Sequence of chain 1.B:
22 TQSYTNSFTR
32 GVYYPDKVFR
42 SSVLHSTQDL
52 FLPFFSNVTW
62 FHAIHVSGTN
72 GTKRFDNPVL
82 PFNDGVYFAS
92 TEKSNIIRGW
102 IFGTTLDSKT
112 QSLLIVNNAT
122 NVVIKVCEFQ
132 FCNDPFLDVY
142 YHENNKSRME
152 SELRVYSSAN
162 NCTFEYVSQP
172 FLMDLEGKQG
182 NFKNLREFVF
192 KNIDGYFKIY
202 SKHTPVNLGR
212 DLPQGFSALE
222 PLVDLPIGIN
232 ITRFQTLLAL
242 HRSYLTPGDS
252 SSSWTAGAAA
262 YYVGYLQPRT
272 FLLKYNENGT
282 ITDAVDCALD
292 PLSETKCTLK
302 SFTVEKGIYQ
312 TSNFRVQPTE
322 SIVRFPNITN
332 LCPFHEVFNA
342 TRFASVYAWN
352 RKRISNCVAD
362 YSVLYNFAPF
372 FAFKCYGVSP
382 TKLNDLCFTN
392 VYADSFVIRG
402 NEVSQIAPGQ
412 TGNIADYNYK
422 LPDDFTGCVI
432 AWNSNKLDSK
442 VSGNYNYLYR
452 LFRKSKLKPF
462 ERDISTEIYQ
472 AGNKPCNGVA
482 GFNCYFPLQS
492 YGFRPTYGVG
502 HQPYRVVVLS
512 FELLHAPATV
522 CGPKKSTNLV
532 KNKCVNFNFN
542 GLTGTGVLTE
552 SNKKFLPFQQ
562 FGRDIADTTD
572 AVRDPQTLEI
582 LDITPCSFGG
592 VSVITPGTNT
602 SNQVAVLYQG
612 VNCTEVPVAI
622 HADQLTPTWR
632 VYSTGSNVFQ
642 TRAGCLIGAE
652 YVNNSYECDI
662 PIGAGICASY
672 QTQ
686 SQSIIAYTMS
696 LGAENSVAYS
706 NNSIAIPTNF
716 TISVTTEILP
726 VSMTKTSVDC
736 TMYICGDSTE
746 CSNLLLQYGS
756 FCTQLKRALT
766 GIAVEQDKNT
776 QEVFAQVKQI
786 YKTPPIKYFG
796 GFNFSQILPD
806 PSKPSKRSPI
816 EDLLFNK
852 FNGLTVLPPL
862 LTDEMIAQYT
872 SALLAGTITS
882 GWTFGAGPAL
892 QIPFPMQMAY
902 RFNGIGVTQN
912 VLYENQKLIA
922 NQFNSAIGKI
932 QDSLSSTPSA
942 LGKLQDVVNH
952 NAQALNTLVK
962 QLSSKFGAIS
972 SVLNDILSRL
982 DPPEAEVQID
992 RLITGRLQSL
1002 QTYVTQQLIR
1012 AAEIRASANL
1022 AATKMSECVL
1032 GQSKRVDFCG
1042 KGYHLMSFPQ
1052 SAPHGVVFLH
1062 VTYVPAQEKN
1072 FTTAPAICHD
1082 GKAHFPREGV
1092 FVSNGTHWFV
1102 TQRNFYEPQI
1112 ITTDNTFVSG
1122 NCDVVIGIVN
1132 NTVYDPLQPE

Binding-site contacts:
Ligand atom C8 contacts residue ASN1131 of chain 1.B at 4.1 Å.
Ligand atom C5 contacts residue ASN1131 of chain 1.B at 3.7 Å.
Ligand atom C4 contacts residue ASN1131 of chain 1.B at 4.2 Å.
Ligand atom O7 contacts residue ASN1131 of chain 1.B at 3.2 Å (h-bond).
Ligand atom C3 contacts residue ASN1131 of chain 1.B at 3.8 Å.
Ligand atom C7 contacts residue ASN1131 of chain 1.B at 3.3 Å.
Ligand atom C1 contacts residue ASN1131 of chain 1.B at 1.4 Å.
Ligand atom C2 contacts residue ASN1131 of chain 1.B at 2.4 Å.
Ligand atom N2 contacts residue ASN1131 of chain 1.B at 2.9 Å (h-bond).
Ligand atom O5 contacts residue ASN1131 of chain 1.B at 2.4 Å (h-bond).

The protein below binds the small molecule below.
Small molecule (SMILES): CC(=O)N[C@@H]1[C@@H](O)[C@H](O)[C@@H](CO)O[C@H]1O